Binding-site contacts:
Ligand atom C8 contacts residue ASN75 of chain 1.A at 4.0 Å.
Ligand atom C5 contacts residue ASN75 of chain 1.A at 3.5 Å.
Ligand atom C8 contacts residue HIS74 of chain 1.A at 3.6 Å.
Ligand atom O7 contacts residue HIS74 of chain 1.A at 3.8 Å.
Ligand atom O7 contacts residue ASN75 of chain 1.A at 4.0 Å.
Ligand atom C8 contacts residue ARG139 of chain 1.A at 3.6 Å.
Ligand atom C7 contacts residue ASN75 of chain 1.A at 3.6 Å.
Ligand atom C5 contacts residue THR77 of chain 1.A at 4.5 Å.
Ligand atom C3 contacts residue ASN75 of chain 1.A at 3.8 Å.
Ligand atom C1 contacts residue THR77 of chain 1.A at 4.5 Å.
Ligand atom C4 contacts residue ASN75 of chain 1.A at 4.2 Å.
Ligand atom C2 contacts residue ASN75 of chain 1.A at 2.6 Å.
Ligand atom O5 contacts residue ASN75 of chain 1.A at 2.4 Å (h-bond).
Ligand atom C1 contacts residue ASN75 of chain 1.A at 1.4 Å.
Ligand atom N2 contacts residue ASN75 of chain 1.A at 2.9 Å (h-bond).
Ligand atom C7 contacts residue HIS74 of chain 1.A at 3.9 Å.

Sequence of chain 1.A:
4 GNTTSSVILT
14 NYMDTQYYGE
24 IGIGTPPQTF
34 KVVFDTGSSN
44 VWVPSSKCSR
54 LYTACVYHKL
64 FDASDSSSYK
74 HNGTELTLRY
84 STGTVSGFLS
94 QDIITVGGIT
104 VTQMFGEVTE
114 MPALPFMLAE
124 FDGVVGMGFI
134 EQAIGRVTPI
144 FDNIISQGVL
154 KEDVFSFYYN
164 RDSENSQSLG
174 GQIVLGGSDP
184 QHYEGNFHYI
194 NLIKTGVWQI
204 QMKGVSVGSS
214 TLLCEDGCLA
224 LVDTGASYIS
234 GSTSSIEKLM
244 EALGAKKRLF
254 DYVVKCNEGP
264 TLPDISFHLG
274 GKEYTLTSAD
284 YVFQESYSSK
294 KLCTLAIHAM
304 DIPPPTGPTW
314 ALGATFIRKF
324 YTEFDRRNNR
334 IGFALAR

A protein and the small-molecule ligand that binds it are described below.
Small molecule (SMILES): CC(=O)N[C@H]1[C@H](O[C@H]2[C@H](O)[C@@H](NC(C)=O)CO[C@@H]2CO)O[C@H](CO)[C@@H](O)[C@@H]1O